This protein binds this small molecule.
Small molecule (SMILES): CC(=O)N[C@@H]1[C@@H](O)[C@H](O)[C@@H](CO)O[C@H]1O

Sequence of chain 1.D:
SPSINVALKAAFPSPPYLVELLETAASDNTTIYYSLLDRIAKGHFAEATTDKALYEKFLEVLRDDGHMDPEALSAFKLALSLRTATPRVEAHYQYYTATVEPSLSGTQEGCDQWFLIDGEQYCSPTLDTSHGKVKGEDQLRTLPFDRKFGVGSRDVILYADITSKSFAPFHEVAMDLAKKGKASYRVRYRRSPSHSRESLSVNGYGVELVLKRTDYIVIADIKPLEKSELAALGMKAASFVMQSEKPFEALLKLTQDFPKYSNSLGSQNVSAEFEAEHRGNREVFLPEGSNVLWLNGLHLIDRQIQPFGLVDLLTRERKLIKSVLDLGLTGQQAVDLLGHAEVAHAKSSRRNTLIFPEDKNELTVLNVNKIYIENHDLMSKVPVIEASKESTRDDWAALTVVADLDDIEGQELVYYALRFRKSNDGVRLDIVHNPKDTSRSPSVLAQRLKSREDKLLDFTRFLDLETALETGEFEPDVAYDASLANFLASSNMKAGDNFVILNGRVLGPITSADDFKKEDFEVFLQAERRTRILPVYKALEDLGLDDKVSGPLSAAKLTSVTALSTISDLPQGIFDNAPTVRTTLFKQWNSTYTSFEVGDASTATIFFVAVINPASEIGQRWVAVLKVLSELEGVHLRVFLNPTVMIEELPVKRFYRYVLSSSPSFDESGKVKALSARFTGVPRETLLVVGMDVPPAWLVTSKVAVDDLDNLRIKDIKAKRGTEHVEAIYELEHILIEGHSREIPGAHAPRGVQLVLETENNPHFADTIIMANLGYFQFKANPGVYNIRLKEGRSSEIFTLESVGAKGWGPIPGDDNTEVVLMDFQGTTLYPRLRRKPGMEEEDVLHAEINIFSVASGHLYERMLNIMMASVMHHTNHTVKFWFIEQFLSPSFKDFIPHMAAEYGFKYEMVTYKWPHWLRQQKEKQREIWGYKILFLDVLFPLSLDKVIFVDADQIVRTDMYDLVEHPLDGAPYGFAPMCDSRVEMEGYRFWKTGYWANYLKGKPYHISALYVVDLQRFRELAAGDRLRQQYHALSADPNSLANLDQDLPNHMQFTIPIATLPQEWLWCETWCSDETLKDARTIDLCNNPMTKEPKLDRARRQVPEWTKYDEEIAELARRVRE

Binding-site contacts:
Ligand atom O7 contacts residue ASN640 of chain 1.D at 4.4 Å.
Ligand atom C8 contacts residue GLN638 of chain 1.D at 3.5 Å.
Ligand atom C8 contacts residue ASN321 of chain 1.D at 3.4 Å.
Ligand atom C8 contacts residue ASN640 of chain 1.D at 3.5 Å.
Ligand atom O7 contacts residue ASN321 of chain 1.D at 3.2 Å (h-bond).
Ligand atom O7 contacts residue GLY320 of chain 1.D at 4.1 Å.
Ligand atom O7 contacts residue GLU317 of chain 1.D at 4.2 Å.
Ligand atom C1 contacts residue ASN640 of chain 1.D at 3.6 Å.
Ligand atom C7 contacts residue ASN640 of chain 1.D at 3.6 Å.
Ligand atom C8 contacts residue GLY320 of chain 1.D at 4.1 Å.
Ligand atom C2 contacts residue ASN640 of chain 1.D at 4.2 Å.
Ligand atom N2 contacts residue ASN640 of chain 1.D at 3.3 Å (h-bond).
Ligand atom C7 contacts residue ASN321 of chain 1.D at 3.7 Å.
Ligand atom C8 contacts residue TRP639 of chain 1.D at 4.4 Å (hydrophobic).